Sequence of chain 1.A:
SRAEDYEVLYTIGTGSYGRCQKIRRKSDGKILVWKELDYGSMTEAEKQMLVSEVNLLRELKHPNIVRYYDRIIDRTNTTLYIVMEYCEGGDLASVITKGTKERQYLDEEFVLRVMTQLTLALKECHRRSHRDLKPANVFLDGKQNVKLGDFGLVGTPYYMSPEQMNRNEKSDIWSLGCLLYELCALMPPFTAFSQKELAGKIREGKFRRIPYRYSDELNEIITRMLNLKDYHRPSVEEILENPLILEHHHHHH

Binding-site contacts:
Ligand atom C22 contacts residue TYR12 of chain 1.A at 3.6 Å (hydrophobic).
Ligand atom N28 contacts residue GLU87 of chain 1.A at 2.6 Å (salt-bridge).
Ligand atom C29 contacts residue MET86 of chain 1.A at 3.7 Å (hydrophobic).
Ligand atom N33 contacts residue PHE160 of chain 1.A at 3.3 Å.
Ligand atom N28 contacts residue MET86 of chain 1.A at 3.5 Å.
Ligand atom N26 contacts residue CYS89 of chain 1.A at 2.8 Å (h-bond).
Ligand atom C29 contacts residue PHE148 of chain 1.A at 3.6 Å (hydrophobic).
Ligand atom N33 contacts residue ASP159 of chain 1.A at 3.4 Å (salt-bridge).
Ligand atom C30 contacts residue MET86 of chain 1.A at 3.8 Å (hydrophobic).
Ligand atom N26 contacts residue TYR88 of chain 1.A at 3.6 Å.
Ligand atom C21 contacts residue TYR88 of chain 1.A at 3.2 Å (hydrophobic).
Ligand atom C32 contacts residue ASP159 of chain 1.A at 3.7 Å.
Ligand atom C27 contacts residue CYS89 of chain 1.A at 3.8 Å (hydrophobic).
Ligand atom C30 contacts residue PHE148 of chain 1.A at 3.4 Å (hydrophobic).
Ligand atom N20 contacts residue TYR88 of chain 1.A at 3.0 Å (h-bond).
Ligand atom N26 contacts residue GLU87 of chain 1.A at 3.6 Å (salt-bridge).
Ligand atom F08 contacts residue CYS22 of chain 1.A at 3.7 Å.
Ligand atom C31 contacts residue PHE148 of chain 1.A at 3.8 Å (hydrophobic).
Ligand atom C25 contacts residue CYS89 of chain 1.A at 3.2 Å (hydrophobic).
Ligand atom C22 contacts residue TYR88 of chain 1.A at 3.2 Å (hydrophobic).
Ligand atom F07 contacts residue CYS22 of chain 1.A at 3.8 Å.
Ligand atom N28 contacts residue VAL35 of chain 1.A at 3.7 Å.
Ligand atom S24 contacts residue ILE14 of chain 1.A at 3.4 Å.
Ligand atom C01 contacts residue TYR19 of chain 1.A at 3.4 Å (hydrophobic).
Ligand atom C15 contacts residue CYS89 of chain 1.A at 3.6 Å (hydrophobic).
Ligand atom C17 contacts residue CYS89 of chain 1.A at 3.4 Å (hydrophobic).
Ligand atom O34 contacts residue ASP159 of chain 1.A at 3.1 Å.
Ligand atom C19 contacts residue GLU90 of chain 1.A at 3.7 Å.
Ligand atom C25 contacts residue TYR88 of chain 1.A at 3.5 Å (hydrophobic).
Ligand atom N28 contacts residue CYS89 of chain 1.A at 3.7 Å.
Ligand atom C03 contacts residue PHE160 of chain 1.A at 3.6 Å (hydrophobic).
Ligand atom F08 contacts residue GLY15 of chain 1.A at 3.8 Å.
Ligand atom C23 contacts residue ILE14 of chain 1.A at 3.6 Å (hydrophobic).
Ligand atom N20 contacts residue GLU90 of chain 1.A at 3.6 Å.
Ligand atom C27 contacts residue GLU87 of chain 1.A at 3.5 Å.
Ligand atom C16 contacts residue CYS89 of chain 1.A at 3.7 Å (hydrophobic).
Ligand atom F08 contacts residue TYR19 of chain 1.A at 2.9 Å.
Ligand atom N26 contacts residue VAL35 of chain 1.A at 3.4 Å.
Ligand atom C12 contacts residue PHE148 of chain 1.A at 3.8 Å (hydrophobic).
Ligand atom C21 contacts residue GLU90 of chain 1.A at 3.3 Å.

A small-molecule ligand and the protein it binds are described below.
Small molecule (SMILES): C[C@H](/C=C\C(F)(F)F)Oc1cc(-c2cc(-c3cc(CN(C)C)cs3)cnc2N)ccc1C(N)=O